Binding-site contacts:
Ligand atom N2 contacts residue SER1148 of chain 1.C at 4.4 Å.
Ligand atom C8 contacts residue ASN1147 of chain 1.C at 3.3 Å.
Ligand atom C7 contacts residue ASN1147 of chain 1.C at 3.0 Å.
Ligand atom C8 contacts residue SER1148 of chain 1.C at 4.2 Å.
Ligand atom C3 contacts residue ASN1147 of chain 1.C at 3.8 Å.
Ligand atom N2 contacts residue ASN1147 of chain 1.C at 2.4 Å (h-bond).
Ligand atom O7 contacts residue ASN1147 of chain 1.C at 3.9 Å.
Ligand atom C4 contacts residue ASN1147 of chain 1.C at 4.2 Å.
Ligand atom C6 contacts residue HIS1176 of chain 1.C at 4.1 Å.
Ligand atom C1 contacts residue ASN1147 of chain 1.C at 1.4 Å.
Ligand atom O5 contacts residue HIS1176 of chain 1.C at 4.3 Å.
Ligand atom C5 contacts residue ASN1147 of chain 1.C at 3.7 Å.
Ligand atom O5 contacts residue ASN1147 of chain 1.C at 2.4 Å (h-bond).
Ligand atom O6 contacts residue HIS1176 of chain 1.C at 2.9 Å (h-bond).
Ligand atom C2 contacts residue ASN1147 of chain 1.C at 2.5 Å.
Ligand atom O5 contacts residue PRO1151 of chain 1.C at 4.4 Å.

Sequence of chain 1.C:
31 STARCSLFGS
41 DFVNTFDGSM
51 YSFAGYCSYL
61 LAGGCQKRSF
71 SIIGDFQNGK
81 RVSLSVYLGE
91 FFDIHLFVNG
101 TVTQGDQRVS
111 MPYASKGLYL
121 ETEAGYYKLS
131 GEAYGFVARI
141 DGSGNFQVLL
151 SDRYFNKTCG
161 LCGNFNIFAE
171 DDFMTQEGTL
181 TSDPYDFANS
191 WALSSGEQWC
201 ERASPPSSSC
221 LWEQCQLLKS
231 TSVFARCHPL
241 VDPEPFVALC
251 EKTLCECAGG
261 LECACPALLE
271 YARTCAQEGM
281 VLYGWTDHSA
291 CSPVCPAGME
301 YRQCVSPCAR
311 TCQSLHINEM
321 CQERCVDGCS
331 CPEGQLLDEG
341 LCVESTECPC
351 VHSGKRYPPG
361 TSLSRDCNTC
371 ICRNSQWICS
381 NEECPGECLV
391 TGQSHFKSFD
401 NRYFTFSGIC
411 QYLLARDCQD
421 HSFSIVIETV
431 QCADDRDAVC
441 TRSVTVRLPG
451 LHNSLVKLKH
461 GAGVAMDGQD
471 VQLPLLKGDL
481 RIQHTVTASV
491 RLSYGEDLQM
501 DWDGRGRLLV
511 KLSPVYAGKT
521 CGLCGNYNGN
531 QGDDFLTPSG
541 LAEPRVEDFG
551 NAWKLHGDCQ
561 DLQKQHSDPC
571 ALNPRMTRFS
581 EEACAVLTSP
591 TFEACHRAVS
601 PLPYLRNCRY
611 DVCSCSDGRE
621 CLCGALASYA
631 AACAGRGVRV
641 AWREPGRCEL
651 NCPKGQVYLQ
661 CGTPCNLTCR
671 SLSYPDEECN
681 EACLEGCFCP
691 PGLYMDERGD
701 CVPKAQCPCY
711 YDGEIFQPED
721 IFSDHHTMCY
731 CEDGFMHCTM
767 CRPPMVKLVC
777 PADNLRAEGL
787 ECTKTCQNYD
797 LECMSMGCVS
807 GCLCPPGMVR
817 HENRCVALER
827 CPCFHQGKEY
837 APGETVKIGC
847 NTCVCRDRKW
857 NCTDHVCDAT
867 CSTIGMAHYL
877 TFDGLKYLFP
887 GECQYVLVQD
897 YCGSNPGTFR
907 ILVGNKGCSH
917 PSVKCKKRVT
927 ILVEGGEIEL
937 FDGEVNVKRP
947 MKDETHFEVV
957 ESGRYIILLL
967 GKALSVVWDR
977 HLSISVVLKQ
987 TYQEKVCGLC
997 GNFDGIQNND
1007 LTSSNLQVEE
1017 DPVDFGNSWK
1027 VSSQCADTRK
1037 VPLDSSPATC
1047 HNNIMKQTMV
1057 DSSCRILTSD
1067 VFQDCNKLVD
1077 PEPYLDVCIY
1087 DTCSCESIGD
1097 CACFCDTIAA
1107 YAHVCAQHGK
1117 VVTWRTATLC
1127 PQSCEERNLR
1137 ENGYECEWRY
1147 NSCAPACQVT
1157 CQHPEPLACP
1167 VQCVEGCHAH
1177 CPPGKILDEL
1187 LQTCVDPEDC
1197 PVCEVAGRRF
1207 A

The protein below binds the small molecule below.
Small molecule (SMILES): CC(=O)N[C@@H]1[C@@H](O)[C@H](O)[C@@H](CO)O[C@H]1O